Binding-site contacts:
Ligand atom C8 contacts residue VAL146 of chain 4.F at 4.5 Å (hydrophobic).
Ligand atom C1 contacts residue THR145 of chain 4.F at 3.4 Å.
Ligand atom C2 contacts residue THR145 of chain 4.F at 4.1 Å.
Ligand atom C2 contacts residue LEU147 of chain 4.F at 4.3 Å (hydrophobic).
Ligand atom C8 contacts residue LEU147 of chain 4.F at 3.4 Å (hydrophobic).
Ligand atom O5 contacts residue ASN103 of chain 4.F at 2.6 Å (h-bond).
Ligand atom C5 contacts residue THR145 of chain 4.F at 4.0 Å.
Ligand atom N2 contacts residue THR145 of chain 4.F at 4.0 Å.
Ligand atom C2 contacts residue ASN103 of chain 4.F at 3.2 Å.
Ligand atom C3 contacts residue ASN103 of chain 4.F at 4.5 Å.
Ligand atom N2 contacts residue ASN103 of chain 4.F at 3.8 Å.
Ligand atom C3 contacts residue THR145 of chain 4.F at 4.1 Å.
Ligand atom C1 contacts residue ASN103 of chain 4.F at 1.7 Å.
Ligand atom N2 contacts residue LEU147 of chain 4.F at 3.6 Å.
Ligand atom C7 contacts residue LEU147 of chain 4.F at 3.1 Å (hydrophobic).
Ligand atom O5 contacts residue THR145 of chain 4.F at 4.0 Å.
Ligand atom O7 contacts residue LEU147 of chain 4.F at 3.0 Å.
Ligand atom C5 contacts residue ASN103 of chain 4.F at 4.0 Å.

A protein and the small-molecule ligand that binds it are described below.
Small molecule (SMILES): CC(=O)N[C@@H]1[C@@H](O)[C@H](O)[C@@H](CO)O[C@H]1O

Sequence of chain 4.F:
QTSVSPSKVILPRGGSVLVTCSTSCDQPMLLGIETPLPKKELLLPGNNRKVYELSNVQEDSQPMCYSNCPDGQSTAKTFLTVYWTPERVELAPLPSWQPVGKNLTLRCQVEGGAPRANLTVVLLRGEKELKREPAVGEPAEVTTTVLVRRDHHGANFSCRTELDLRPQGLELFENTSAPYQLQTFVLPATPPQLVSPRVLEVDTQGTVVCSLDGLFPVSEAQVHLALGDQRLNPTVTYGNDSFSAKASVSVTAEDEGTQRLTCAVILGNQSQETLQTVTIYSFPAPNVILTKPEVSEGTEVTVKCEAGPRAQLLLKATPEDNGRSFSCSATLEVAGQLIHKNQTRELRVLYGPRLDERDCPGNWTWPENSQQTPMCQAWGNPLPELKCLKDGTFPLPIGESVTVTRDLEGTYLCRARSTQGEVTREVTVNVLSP